Sequence of chain 2.B:
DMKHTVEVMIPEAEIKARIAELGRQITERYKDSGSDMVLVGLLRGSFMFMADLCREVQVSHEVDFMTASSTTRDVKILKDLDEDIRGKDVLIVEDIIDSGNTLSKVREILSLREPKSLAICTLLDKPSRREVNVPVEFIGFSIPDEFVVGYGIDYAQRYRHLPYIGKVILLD

A protein and the small-molecule ligand that binds it are described below.
Small molecule (SMILES): O=c1[nH]cnc2c1ncn2CCN(CCO/C=C/P(=O)(O)O)CCP(=O)(O)O

Binding-site contacts:
Ligand atom N1 contacts residue VAL157 of chain 2.B at 3.1 Å (h-bond).
Ligand atom OAU contacts residue MG1 of chain 2.G at 3.0 Å.
Ligand atom OAG contacts residue THR111 of chain 2.B at 4.0 Å.
Ligand atom O6 contacts residue LYS135 of chain 2.B at 3.0 Å (salt-bridge).
Ligand atom C2 contacts residue ILE162 of chain 2.B at 3.5 Å (hydrophobic).
Ligand atom N7 contacts residue ASP107 of chain 2.B at 3.7 Å.
Ligand atom PBA contacts residue ASP163 of chain 2.B at 3.9 Å.
Ligand atom C6 contacts residue PHE156 of chain 2.B at 3.6 Å (hydrophobic).
Ligand atom C8 contacts residue ASP107 of chain 2.B at 3.5 Å.
Ligand atom C2 contacts residue VAL157 of chain 2.B at 3.9 Å (hydrophobic).
Ligand atom OAB contacts residue ASP163 of chain 2.B at 4.0 Å.
Ligand atom CAQ contacts residue ASP107 of chain 2.B at 3.7 Å.
Ligand atom C2 contacts residue ASP163 of chain 2.B at 3.6 Å.
Ligand atom PBB contacts residue GLY109 of chain 2.B at 3.8 Å.
Ligand atom N7 contacts residue ILE105 of chain 2.B at 3.9 Å.
Ligand atom N1 contacts residue PHE156 of chain 2.B at 3.4 Å.
Ligand atom N7 contacts residue LYS135 of chain 2.B at 3.5 Å (salt-bridge).
Ligand atom OAF contacts residue ASN110 of chain 2.B at 3.9 Å.
Ligand atom OAF contacts residue THR111 of chain 2.B at 3.2 Å (h-bond).
Ligand atom PBB contacts residue SER108 of chain 2.B at 3.8 Å.
Ligand atom O6 contacts residue GLU155 of chain 2.B at 3.8 Å.
Ligand atom PBA contacts residue ARG169 of chain 2.B at 3.8 Å.
Ligand atom PBB contacts residue ASP107 of chain 2.B at 3.9 Å.
Ligand atom OAF contacts residue SER108 of chain 2.B at 3.6 Å (h-bond).
Ligand atom OAE contacts residue ARG169 of chain 2.B at 2.4 Å (salt-bridge).
Ligand atom O6 contacts residue ILE105 of chain 2.B at 4.0 Å.
Ligand atom CAJ contacts residue MG1 of chain 2.G at 3.9 Å.
Ligand atom OAC contacts residue ASP107 of chain 2.B at 3.2 Å (salt-bridge).
Ligand atom N1 contacts residue ILE162 of chain 2.B at 3.8 Å.
Ligand atom CAK contacts residue MG1 of chain 2.G at 4.0 Å.
Ligand atom C2 contacts residue PHE156 of chain 2.B at 3.5 Å (hydrophobic).
Ligand atom C5 contacts residue ILE105 of chain 2.B at 3.9 Å (hydrophobic).
Ligand atom OAC contacts residue GLY109 of chain 2.B at 2.6 Å (h-bond).
Ligand atom OAC contacts residue ASN110 of chain 2.B at 3.9 Å.
Ligand atom OAE contacts residue ASP163 of chain 2.B at 2.8 Å (salt-bridge).
Ligand atom O6 contacts residue VAL157 of chain 2.B at 3.2 Å (h-bond).
Ligand atom OAC contacts residue SER108 of chain 2.B at 2.5 Å (h-bond).
Ligand atom OAG contacts residue GLY109 of chain 2.B at 3.9 Å.
Ligand atom O6 contacts residue PHE156 of chain 2.B at 3.5 Å.
Ligand atom OAD contacts residue ARG47 of chain 2.B at 3.5 Å (salt-bridge).